The small molecule below binds the protein below.
Small molecule (SMILES): CC(=O)N[C@H]1[C@H](O[C@H]2[C@H](O)[C@@H](NC(C)=O)CO[C@@H]2CO)O[C@H](CO)[C@@H](O[C@H]2O[C@H](CO)[C@@H](O)[C@H](O)[C@@H]2O)[C@@H]1O

Sequence of chain 1.B:
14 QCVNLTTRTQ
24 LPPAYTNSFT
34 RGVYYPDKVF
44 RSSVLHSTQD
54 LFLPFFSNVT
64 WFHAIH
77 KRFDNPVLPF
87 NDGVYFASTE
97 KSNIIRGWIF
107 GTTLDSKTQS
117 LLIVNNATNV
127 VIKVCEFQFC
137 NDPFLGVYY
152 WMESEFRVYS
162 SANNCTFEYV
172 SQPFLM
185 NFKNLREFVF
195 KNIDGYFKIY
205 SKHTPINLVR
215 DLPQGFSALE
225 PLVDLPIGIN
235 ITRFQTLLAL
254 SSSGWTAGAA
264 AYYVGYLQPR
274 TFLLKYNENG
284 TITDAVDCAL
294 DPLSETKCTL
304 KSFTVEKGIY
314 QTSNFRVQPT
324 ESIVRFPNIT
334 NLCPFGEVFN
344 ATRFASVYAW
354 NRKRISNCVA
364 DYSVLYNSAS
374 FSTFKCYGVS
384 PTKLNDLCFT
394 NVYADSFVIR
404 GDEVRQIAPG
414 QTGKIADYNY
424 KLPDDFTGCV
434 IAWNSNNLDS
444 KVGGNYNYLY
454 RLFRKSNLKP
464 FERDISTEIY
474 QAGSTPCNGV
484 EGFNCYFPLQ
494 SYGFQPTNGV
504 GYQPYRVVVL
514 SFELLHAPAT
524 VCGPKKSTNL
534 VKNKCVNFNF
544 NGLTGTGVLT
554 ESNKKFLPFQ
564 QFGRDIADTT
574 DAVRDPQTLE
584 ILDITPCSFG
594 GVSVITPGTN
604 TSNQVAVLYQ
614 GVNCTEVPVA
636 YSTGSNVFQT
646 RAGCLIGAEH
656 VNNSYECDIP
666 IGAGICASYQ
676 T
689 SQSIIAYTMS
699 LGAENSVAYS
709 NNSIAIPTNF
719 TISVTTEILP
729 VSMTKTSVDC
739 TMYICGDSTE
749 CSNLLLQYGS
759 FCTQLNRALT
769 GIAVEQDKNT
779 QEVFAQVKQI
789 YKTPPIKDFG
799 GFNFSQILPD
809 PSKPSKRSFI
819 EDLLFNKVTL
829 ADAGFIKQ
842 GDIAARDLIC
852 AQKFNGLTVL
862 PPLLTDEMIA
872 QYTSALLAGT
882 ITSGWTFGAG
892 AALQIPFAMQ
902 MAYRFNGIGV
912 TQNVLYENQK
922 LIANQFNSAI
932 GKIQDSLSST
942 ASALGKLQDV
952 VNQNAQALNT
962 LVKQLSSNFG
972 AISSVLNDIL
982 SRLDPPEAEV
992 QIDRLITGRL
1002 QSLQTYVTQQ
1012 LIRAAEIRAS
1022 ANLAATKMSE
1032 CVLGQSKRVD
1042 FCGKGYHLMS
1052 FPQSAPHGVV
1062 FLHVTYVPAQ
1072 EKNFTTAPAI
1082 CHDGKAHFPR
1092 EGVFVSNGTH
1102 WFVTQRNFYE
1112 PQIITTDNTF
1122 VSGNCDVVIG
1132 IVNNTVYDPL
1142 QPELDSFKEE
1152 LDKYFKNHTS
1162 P

Binding-site contacts:
Ligand atom C6 contacts residue PHE1103 of chain 1.B at 3.5 Å (hydrophobic).
Ligand atom O5 contacts residue PHE1103 of chain 1.B at 3.8 Å.
Ligand atom C1 contacts residue THR1100 of chain 1.B at 3.9 Å.
Ligand atom C1 contacts residue ASN1098 of chain 1.B at 1.4 Å.
Ligand atom O5 contacts residue HIS1101 of chain 1.B at 4.1 Å.
Ligand atom C7 contacts residue ASN1098 of chain 1.B at 3.1 Å.
Ligand atom O7 contacts residue HIS1101 of chain 1.B at 4.0 Å.
Ligand atom C3 contacts residue ASN1098 of chain 1.B at 3.8 Å.
Ligand atom O5 contacts residue ASN1098 of chain 1.B at 2.4 Å (h-bond).
Ligand atom C2 contacts residue THR1100 of chain 1.B at 4.1 Å.
Ligand atom N2 contacts residue ASN1098 of chain 1.B at 2.9 Å (h-bond).
Ligand atom C2 contacts residue ASN1098 of chain 1.B at 2.5 Å.
Ligand atom C5 contacts residue PHE1103 of chain 1.B at 4.3 Å (hydrophobic).
Ligand atom C5 contacts residue HIS1101 of chain 1.B at 3.4 Å.
Ligand atom N2 contacts residue THR1100 of chain 1.B at 3.8 Å.
Ligand atom C1 contacts residue HIS1101 of chain 1.B at 4.2 Å.
Ligand atom C8 contacts residue ASN1098 of chain 1.B at 3.5 Å.
Ligand atom C4 contacts residue HIS1101 of chain 1.B at 4.1 Å.
Ligand atom C8 contacts residue HIS1101 of chain 1.B at 3.8 Å.
Ligand atom O7 contacts residue ASN1098 of chain 1.B at 2.9 Å (h-bond).
Ligand atom O4 contacts residue HIS1101 of chain 1.B at 3.9 Å.
Ligand atom C3 contacts residue HIS1101 of chain 1.B at 4.3 Å.
Ligand atom C5 contacts residue ASN1098 of chain 1.B at 3.7 Å.
Ligand atom O6 contacts residue PHE1103 of chain 1.B at 3.6 Å.
Ligand atom C3 contacts residue THR1100 of chain 1.B at 4.0 Å.
Ligand atom C7 contacts residue HIS1101 of chain 1.B at 4.0 Å.
Ligand atom C6 contacts residue HIS1101 of chain 1.B at 4.1 Å.
Ligand atom C4 contacts residue ASN1098 of chain 1.B at 4.2 Å.